Binding-site contacts:
Ligand atom CAC contacts residue LEU67 of chain 1.A at 4.0 Å (hydrophobic).
Ligand atom CAH contacts residue ASN113 of chain 1.A at 3.7 Å.
Ligand atom CAG contacts residue LEU67 of chain 1.A at 4.0 Å (hydrophobic).
Ligand atom OAQ contacts residue CYS109 of chain 1.A at 4.3 Å.
Ligand atom CAE contacts residue ILE119 of chain 1.A at 4.3 Å (hydrophobic).
Ligand atom CAK contacts residue PHE56 of chain 1.A at 3.4 Å (hydrophobic).
Ligand atom NAI contacts residue ILE119 of chain 1.A at 4.3 Å.
Ligand atom NAL contacts residue LEU65 of chain 1.A at 3.6 Å.
Ligand atom CAA contacts residue PRO55 of chain 1.A at 4.0 Å (hydrophobic).
Ligand atom CAT contacts residue ILE119 of chain 1.A at 4.1 Å (hydrophobic).
Ligand atom CAE contacts residue LEU65 of chain 1.A at 4.4 Å (hydrophobic).
Ligand atom CAK contacts residue ILE119 of chain 1.A at 4.1 Å (hydrophobic).
Ligand atom CAA contacts residue LEU65 of chain 1.A at 3.4 Å (hydrophobic).
Ligand atom OAQ contacts residue TYR112 of chain 1.A at 4.2 Å.
Ligand atom CAS contacts residue PRO55 of chain 1.A at 4.0 Å (hydrophobic).
Ligand atom CAD contacts residue LEU67 of chain 1.A at 3.9 Å (hydrophobic).
Ligand atom CAS contacts residue ILE119 of chain 1.A at 3.9 Å (hydrophobic).
Ligand atom CAH contacts residue ILE119 of chain 1.A at 4.3 Å (hydrophobic).
Ligand atom NAI contacts residue VAL60 of chain 1.A at 4.0 Å.
Ligand atom CAB contacts residue LEU65 of chain 1.A at 3.8 Å (hydrophobic).
Ligand atom CAK contacts residue PRO55 of chain 1.A at 3.8 Å (hydrophobic).
Ligand atom CAS contacts residue MET122 of chain 1.A at 3.8 Å (hydrophobic).
Ligand atom CAR contacts residue ILE119 of chain 1.A at 4.0 Å (hydrophobic).
Ligand atom OAO contacts residue LEU65 of chain 1.A at 3.8 Å.
Ligand atom CAN contacts residue TRP54 of chain 1.A at 4.0 Å (hydrophobic).
Ligand atom CAF contacts residue LEU65 of chain 1.A at 3.8 Å (hydrophobic).
Ligand atom CAG contacts residue ILE119 of chain 1.A at 4.3 Å (hydrophobic).
Ligand atom CAG contacts residue ASN113 of chain 1.A at 3.5 Å.
Ligand atom OAQ contacts residue TYR70 of chain 1.A at 3.8 Å.
Ligand atom OAP contacts residue LEU65 of chain 1.A at 4.0 Å.
Ligand atom CAS contacts residue TRP54 of chain 1.A at 4.2 Å (hydrophobic).
Ligand atom CAR contacts residue TRP54 of chain 1.A at 3.8 Å (hydrophobic).
Ligand atom OAQ contacts residue ASN113 of chain 1.A at 3.0 Å (h-bond).
Ligand atom SAM contacts residue LEU65 of chain 1.A at 4.0 Å.
Ligand atom CAC contacts residue LEU65 of chain 1.A at 4.3 Å (hydrophobic).
Ligand atom OAO contacts residue TRP54 of chain 1.A at 3.3 Å.
Ligand atom CAJ contacts residue VAL60 of chain 1.A at 3.5 Å (hydrophobic).
Ligand atom CAF contacts residue PRO55 of chain 1.A at 3.7 Å (hydrophobic).
Ligand atom CAJ contacts residue PRO55 of chain 1.A at 4.0 Å (hydrophobic).
Ligand atom CAR contacts residue PRO55 of chain 1.A at 3.9 Å (hydrophobic).

Sequence of chain 1.A:
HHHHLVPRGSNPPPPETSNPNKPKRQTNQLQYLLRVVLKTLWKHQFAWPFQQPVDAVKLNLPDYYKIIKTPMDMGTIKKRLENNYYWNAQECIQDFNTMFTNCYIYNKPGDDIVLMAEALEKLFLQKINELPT

A small-molecule ligand and the protein it binds are described below.
Small molecule (SMILES): CCN1C(=O)Cc2cc(NS(=O)(=O)C3CCCCC3)ccc21